The small molecule below binds the protein below.
Small molecule (SMILES): CC(=O)N[C@@H]1[C@@H](O)[C@H](O)[C@@H](CO)O[C@H]1O

Binding-site contacts:
Ligand atom C8 contacts residue TRP577 of chain 1.D at 3.6 Å (hydrophobic).
Ligand atom N2 contacts residue ASN415 of chain 1.D at 2.9 Å (h-bond).
Ligand atom C5 contacts residue ASN415 of chain 1.D at 3.7 Å.
Ligand atom C7 contacts residue ASN415 of chain 1.D at 3.4 Å.
Ligand atom C3 contacts residue ASN415 of chain 1.D at 3.8 Å.
Ligand atom C4 contacts residue ASN415 of chain 1.D at 4.2 Å.
Ligand atom O7 contacts residue ASN415 of chain 1.D at 3.5 Å (h-bond).
Ligand atom C8 contacts residue ILE419 of chain 1.D at 4.3 Å (hydrophobic).
Ligand atom C1 contacts residue ASN415 of chain 1.D at 1.4 Å.
Ligand atom C8 contacts residue PHE268 of chain 1.D at 3.7 Å (hydrophobic).
Ligand atom C2 contacts residue ASN415 of chain 1.D at 2.5 Å.
Ligand atom O5 contacts residue ASN415 of chain 1.D at 2.4 Å (h-bond).

Sequence of chain 1.D:
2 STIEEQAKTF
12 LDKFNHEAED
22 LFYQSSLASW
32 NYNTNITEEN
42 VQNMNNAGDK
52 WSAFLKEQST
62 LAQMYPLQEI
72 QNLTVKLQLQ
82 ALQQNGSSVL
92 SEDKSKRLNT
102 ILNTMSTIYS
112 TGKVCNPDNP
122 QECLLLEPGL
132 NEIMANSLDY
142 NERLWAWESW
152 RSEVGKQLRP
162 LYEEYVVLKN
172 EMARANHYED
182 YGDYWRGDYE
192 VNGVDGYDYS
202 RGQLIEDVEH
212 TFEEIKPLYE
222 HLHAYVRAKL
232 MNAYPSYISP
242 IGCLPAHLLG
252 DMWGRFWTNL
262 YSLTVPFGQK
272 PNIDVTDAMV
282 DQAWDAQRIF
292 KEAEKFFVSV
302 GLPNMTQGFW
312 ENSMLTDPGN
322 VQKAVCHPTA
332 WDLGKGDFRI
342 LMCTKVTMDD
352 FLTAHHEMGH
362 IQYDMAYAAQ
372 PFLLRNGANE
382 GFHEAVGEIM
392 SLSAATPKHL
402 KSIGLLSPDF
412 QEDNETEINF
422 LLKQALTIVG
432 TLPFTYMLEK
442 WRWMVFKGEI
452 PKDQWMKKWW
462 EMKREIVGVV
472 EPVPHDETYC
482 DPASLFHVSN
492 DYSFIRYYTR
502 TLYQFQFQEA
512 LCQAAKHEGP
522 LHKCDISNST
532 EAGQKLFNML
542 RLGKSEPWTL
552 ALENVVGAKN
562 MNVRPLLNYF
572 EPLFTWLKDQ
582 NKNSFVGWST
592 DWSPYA